Sequence of chain 1.H:
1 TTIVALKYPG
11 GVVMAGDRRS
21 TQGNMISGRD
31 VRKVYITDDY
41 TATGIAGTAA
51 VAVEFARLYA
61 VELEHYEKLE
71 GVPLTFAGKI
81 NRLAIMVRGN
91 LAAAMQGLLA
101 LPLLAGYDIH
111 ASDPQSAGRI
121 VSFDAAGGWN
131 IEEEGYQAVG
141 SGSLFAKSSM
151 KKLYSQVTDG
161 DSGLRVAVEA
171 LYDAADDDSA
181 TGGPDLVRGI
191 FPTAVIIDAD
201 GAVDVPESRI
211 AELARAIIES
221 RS

The protein below binds the small molecule below.
Small molecule (SMILES): CC[C@H]1C(=O)N[C@](C=O)([C@@H](O)[C@@H]2C=CCCC2)[C@@]1(C)O

Binding-site contacts:
Ligand atom C18 contacts residue LYS33 of chain 1.H at 3.8 Å.
Ligand atom C16 contacts residue GLY47 of chain 1.H at 3.2 Å.
Ligand atom C20 contacts residue ALA49 of chain 1.H at 3.5 Å (hydrophobic).
Ligand atom C13 contacts residue ARG19 of chain 1.H at 3.9 Å.
Ligand atom C13 contacts residue THR1 of chain 1.H at 3.0 Å.
Ligand atom C4 contacts residue THR1 of chain 1.H at 3.2 Å.
Ligand atom C15 contacts residue THR1 of chain 1.H at 3.9 Å.
Ligand atom C7 contacts residue GLY47 of chain 1.H at 3.7 Å.
Ligand atom O12 contacts residue THR1 of chain 1.H at 2.3 Å (h-bond).
Ligand atom C17 contacts residue ALA49 of chain 1.H at 4.0 Å (hydrophobic).
Ligand atom C10 contacts residue THR1 of chain 1.H at 2.5 Å.
Ligand atom C16 contacts residue ILE45 of chain 1.H at 4.0 Å (hydrophobic).
Ligand atom O6 contacts residue SER141 of chain 1.H at 3.9 Å.
Ligand atom O6 contacts residue THR1 of chain 1.H at 2.7 Å (h-bond).
Ligand atom C17 contacts residue ILE45 of chain 1.H at 3.6 Å (hydrophobic).
Ligand atom N9 contacts residue GLY47 of chain 1.H at 2.9 Å (h-bond).
Ligand atom C10 contacts residue GLY47 of chain 1.H at 3.9 Å.
Ligand atom C15 contacts residue GLY47 of chain 1.H at 3.4 Å.
Ligand atom C19 contacts residue ALA49 of chain 1.H at 3.6 Å (hydrophobic).
Ligand atom C19 contacts residue VAL31 of chain 1.H at 3.4 Å (hydrophobic).
Ligand atom O14 contacts residue ARG19 of chain 1.H at 4.0 Å.
Ligand atom O14 contacts residue THR21 of chain 1.H at 3.5 Å (h-bond).
Ligand atom O8 contacts residue GLY47 of chain 1.H at 3.7 Å.
Ligand atom C3 contacts residue THR21 of chain 1.H at 3.4 Å.
Ligand atom C5 contacts residue THR1 of chain 1.H at 3.5 Å.
Ligand atom C18 contacts residue VAL31 of chain 1.H at 3.9 Å (hydrophobic).
Ligand atom C11 contacts residue GLY47 of chain 1.H at 4.0 Å.
Ligand atom N9 contacts residue THR1 of chain 1.H at 3.8 Å.
Ligand atom C2 contacts residue THR21 of chain 1.H at 3.3 Å.
Ligand atom C5 contacts residue ALA180 of chain 1.H at 3.3 Å (hydrophobic).
Ligand atom O12 contacts residue GLY47 of chain 1.H at 2.8 Å (h-bond).
Ligand atom C20 contacts residue SER20 of chain 1.H at 4.0 Å.
Ligand atom C17 contacts residue ALA52 of chain 1.H at 3.8 Å (hydrophobic).
Ligand atom C5 contacts residue ARG19 of chain 1.H at 3.9 Å.
Ligand atom C5 contacts residue THR21 of chain 1.H at 3.5 Å.
Ligand atom C16 contacts residue THR1 of chain 1.H at 3.6 Å.
Ligand atom C11 contacts residue THR1 of chain 1.H at 1.4 Å.
Ligand atom C17 contacts residue GLY47 of chain 1.H at 3.9 Å.
Ligand atom O14 contacts residue SER20 of chain 1.H at 3.2 Å.
Ligand atom O12 contacts residue ALA46 of chain 1.H at 3.6 Å.

Sequence of chain 1.L:
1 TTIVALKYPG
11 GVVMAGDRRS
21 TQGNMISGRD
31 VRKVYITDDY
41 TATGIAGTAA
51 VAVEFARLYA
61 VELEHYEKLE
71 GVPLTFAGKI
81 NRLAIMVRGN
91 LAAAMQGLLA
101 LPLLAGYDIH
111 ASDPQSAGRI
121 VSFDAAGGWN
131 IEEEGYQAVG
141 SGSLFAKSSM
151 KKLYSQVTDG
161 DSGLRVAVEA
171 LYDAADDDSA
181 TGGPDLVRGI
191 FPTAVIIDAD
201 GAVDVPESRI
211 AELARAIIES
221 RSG